Sequence of chain 1.D:
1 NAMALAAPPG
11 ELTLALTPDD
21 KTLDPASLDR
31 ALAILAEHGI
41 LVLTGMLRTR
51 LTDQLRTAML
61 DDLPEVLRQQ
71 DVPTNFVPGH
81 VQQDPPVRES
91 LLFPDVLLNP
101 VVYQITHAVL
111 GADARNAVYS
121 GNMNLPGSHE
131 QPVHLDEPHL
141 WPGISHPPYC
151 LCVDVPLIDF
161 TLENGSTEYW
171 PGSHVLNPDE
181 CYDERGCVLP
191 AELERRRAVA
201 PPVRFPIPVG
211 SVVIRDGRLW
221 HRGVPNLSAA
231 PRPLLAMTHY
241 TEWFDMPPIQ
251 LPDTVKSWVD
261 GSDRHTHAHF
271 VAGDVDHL

A small-molecule ligand and the protein it binds are described below.
Small molecule (SMILES): O=C(O)CCC(=O)C(=O)O

Binding-site contacts:
Ligand atom O5 contacts residue HIS221 of chain 1.D at 2.9 Å (h-bond).
Ligand atom O2 contacts residue ASN75 of chain 1.D at 3.2 Å.
Ligand atom C4 contacts residue GLN131 of chain 1.D at 4.0 Å.
Ligand atom C2 contacts residue ASN122 of chain 1.D at 4.2 Å.
Ligand atom O5 contacts residue GLN131 of chain 1.D at 3.5 Å (h-bond).
Ligand atom O3 contacts residue ARG232 of chain 1.D at 2.8 Å (salt-bridge).
Ligand atom O1 contacts residue ASP136 of chain 1.D at 3.1 Å (salt-bridge).
Ligand atom O2 contacts residue GLN131 of chain 1.D at 2.9 Å (h-bond).
Ligand atom O3 contacts residue LEU234 of chain 1.D at 4.3 Å.
Ligand atom O2 contacts residue ASN122 of chain 1.D at 3.5 Å (h-bond).
Ligand atom C2 contacts residue HIS134 of chain 1.D at 3.8 Å.
Ligand atom C1 contacts residue NI1 of chain 1.P at 2.8 Å.
Ligand atom C1 contacts residue GLN131 of chain 1.D at 3.6 Å.
Ligand atom C4 contacts residue GLY223 of chain 1.D at 3.8 Å.
Ligand atom O4 contacts residue GLY223 of chain 1.D at 4.0 Å.
Ligand atom C2 contacts residue GLN131 of chain 1.D at 3.2 Å.
Ligand atom O5 contacts residue GLY223 of chain 1.D at 4.2 Å.
Ligand atom O1 contacts residue HIS221 of chain 1.D at 3.9 Å.
Ligand atom C2 contacts residue NI1 of chain 1.P at 2.8 Å.
Ligand atom C3 contacts residue GLY223 of chain 1.D at 4.2 Å.
Ligand atom O1 contacts residue HIS134 of chain 1.D at 2.9 Å (h-bond).
Ligand atom O5 contacts residue ASP136 of chain 1.D at 4.2 Å.
Ligand atom C1 contacts residue HIS134 of chain 1.D at 3.6 Å.
Ligand atom O5 contacts residue NI1 of chain 1.P at 2.1 Å (h-bond).
Ligand atom C5 contacts residue ARG232 of chain 1.D at 3.5 Å.
Ligand atom O1 contacts residue NI1 of chain 1.P at 2.0 Å (h-bond).
Ligand atom O2 contacts residue NI1 of chain 1.P at 4.0 Å.
Ligand atom O4 contacts residue THR167 of chain 1.D at 2.5 Å (h-bond).
Ligand atom C3 contacts residue GLN131 of chain 1.D at 3.4 Å.
Ligand atom O3 contacts residue ASN122 of chain 1.D at 3.5 Å.
Ligand atom C1 contacts residue ASN122 of chain 1.D at 3.9 Å.
Ligand atom O4 contacts residue GLY165 of chain 1.D at 4.0 Å.
Ligand atom C3 contacts residue ASN122 of chain 1.D at 3.9 Å.
Ligand atom C4 contacts residue THR167 of chain 1.D at 4.0 Å.
Ligand atom C2 contacts residue HIS221 of chain 1.D at 4.0 Å.
Ligand atom C5 contacts residue THR167 of chain 1.D at 3.5 Å.
Ligand atom C3 contacts residue NI1 of chain 1.P at 4.3 Å.
Ligand atom O4 contacts residue ARG232 of chain 1.D at 2.9 Å (salt-bridge).
Ligand atom C5 contacts residue GLY223 of chain 1.D at 4.0 Å.
Ligand atom O5 contacts residue HIS134 of chain 1.D at 3.2 Å (h-bond).